Binding-site contacts:
Ligand atom C2 contacts residue SER416 of chain 1.A at 4.2 Å.
Ligand atom O4 contacts residue ASP415 of chain 1.A at 3.5 Å (salt-bridge).
Ligand atom C2 contacts residue ASP415 of chain 1.A at 4.1 Å.
Ligand atom C3 contacts residue ASN237 of chain 1.A at 3.8 Å.
Ligand atom C3 contacts residue CYS350 of chain 1.A at 3.9 Å (hydrophobic).
Ligand atom C1 contacts residue SER416 of chain 1.A at 3.8 Å.
Ligand atom O3 contacts residue CYS414 of chain 1.A at 3.3 Å (h-bond).
Ligand atom C1 contacts residue ASP415 of chain 1.A at 3.8 Å.
Ligand atom C8 contacts residue LEU236 of chain 1.A at 3.8 Å (hydrophobic).
Ligand atom O7 contacts residue VAL229 of chain 1.A at 4.3 Å.
Ligand atom C7 contacts residue ASN349 of chain 1.A at 3.9 Å.
Ligand atom O6 contacts residue GLU186 of chain 1.A at 4.3 Å.
Ligand atom C5 contacts residue ASP415 of chain 1.A at 3.3 Å.
Ligand atom O5 contacts residue ASP415 of chain 1.A at 4.0 Å.
Ligand atom O6 contacts residue SER184 of chain 1.A at 3.9 Å.
Ligand atom O5 contacts residue ASN237 of chain 1.A at 2.3 Å (h-bond).
Ligand atom C5 contacts residue ASN237 of chain 1.A at 3.6 Å.
Ligand atom O7 contacts residue ASN349 of chain 1.A at 4.2 Å.
Ligand atom C3 contacts residue ASP415 of chain 1.A at 3.4 Å.
Ligand atom C4 contacts residue ASN237 of chain 1.A at 4.2 Å.
Ligand atom C8 contacts residue PHE348 of chain 1.A at 4.1 Å (hydrophobic).
Ligand atom C4 contacts residue ASP415 of chain 1.A at 3.6 Å.
Ligand atom C3 contacts residue CYS414 of chain 1.A at 3.6 Å (hydrophobic).
Ligand atom N2 contacts residue SER416 of chain 1.A at 3.8 Å.
Ligand atom N2 contacts residue CYS414 of chain 1.A at 4.4 Å.
Ligand atom N2 contacts residue ASN237 of chain 1.A at 3.0 Å (h-bond).
Ligand atom C2 contacts residue ASN237 of chain 1.A at 2.5 Å.
Ligand atom C7 contacts residue ASP415 of chain 1.A at 4.3 Å.
Ligand atom O7 contacts residue CYS414 of chain 1.A at 4.2 Å.
Ligand atom O7 contacts residue ASP415 of chain 1.A at 3.3 Å (salt-bridge).
Ligand atom O7 contacts residue ASN237 of chain 1.A at 3.4 Å (h-bond).
Ligand atom O4 contacts residue PRO409 of chain 1.A at 3.4 Å.
Ligand atom O3 contacts residue CYS350 of chain 1.A at 2.9 Å (h-bond).
Ligand atom C8 contacts residue ASN349 of chain 1.A at 3.4 Å.
Ligand atom C6 contacts residue SER184 of chain 1.A at 4.2 Å.
Ligand atom C7 contacts residue ASN237 of chain 1.A at 3.4 Å.
Ligand atom C1 contacts residue ASN237 of chain 1.A at 1.4 Å.
Ligand atom O5 contacts residue CYS350 of chain 1.A at 4.3 Å.
Ligand atom C8 contacts residue ASP415 of chain 1.A at 4.3 Å.
Ligand atom C6 contacts residue PRO409 of chain 1.A at 4.3 Å (hydrophobic).

Sequence of chain 1.A:
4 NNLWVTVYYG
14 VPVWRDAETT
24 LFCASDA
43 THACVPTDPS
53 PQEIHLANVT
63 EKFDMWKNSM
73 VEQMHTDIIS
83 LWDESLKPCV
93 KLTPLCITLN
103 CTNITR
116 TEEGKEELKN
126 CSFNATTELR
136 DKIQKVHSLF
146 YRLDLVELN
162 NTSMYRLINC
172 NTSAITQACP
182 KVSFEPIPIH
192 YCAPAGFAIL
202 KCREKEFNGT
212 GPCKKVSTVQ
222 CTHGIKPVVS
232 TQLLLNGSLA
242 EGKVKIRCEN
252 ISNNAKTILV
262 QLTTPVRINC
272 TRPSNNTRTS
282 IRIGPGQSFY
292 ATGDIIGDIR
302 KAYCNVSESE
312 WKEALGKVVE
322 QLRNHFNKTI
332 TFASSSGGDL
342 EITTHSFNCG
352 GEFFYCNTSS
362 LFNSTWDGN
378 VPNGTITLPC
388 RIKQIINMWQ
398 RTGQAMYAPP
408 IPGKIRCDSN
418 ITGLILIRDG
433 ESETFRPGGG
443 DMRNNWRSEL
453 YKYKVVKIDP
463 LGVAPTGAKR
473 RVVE

The protein below binds the small molecule below.
Small molecule (SMILES): CC(=O)N[C@H]1[C@H](O[C@H]2[C@H](O)[C@@H](NC(C)=O)CO[C@@H]2CO)O[C@H](CO)[C@@H](O[C@@H]2O[C@H](CO[C@H]3O[C@H](CO)[C@@H](O)[C@H](O)[C@@H]3O)[C@@H](O)[C@H](O[C@H]3O[C@H](CO)[C@@H](O)[C@H](O)[C@@H]3O[C@H]3O[C@H](CO)[C@@H](O)[C@H](O)[C@@H]3O)[C@@H]2O)[C@@H]1O